Sequence of chain 1.A:
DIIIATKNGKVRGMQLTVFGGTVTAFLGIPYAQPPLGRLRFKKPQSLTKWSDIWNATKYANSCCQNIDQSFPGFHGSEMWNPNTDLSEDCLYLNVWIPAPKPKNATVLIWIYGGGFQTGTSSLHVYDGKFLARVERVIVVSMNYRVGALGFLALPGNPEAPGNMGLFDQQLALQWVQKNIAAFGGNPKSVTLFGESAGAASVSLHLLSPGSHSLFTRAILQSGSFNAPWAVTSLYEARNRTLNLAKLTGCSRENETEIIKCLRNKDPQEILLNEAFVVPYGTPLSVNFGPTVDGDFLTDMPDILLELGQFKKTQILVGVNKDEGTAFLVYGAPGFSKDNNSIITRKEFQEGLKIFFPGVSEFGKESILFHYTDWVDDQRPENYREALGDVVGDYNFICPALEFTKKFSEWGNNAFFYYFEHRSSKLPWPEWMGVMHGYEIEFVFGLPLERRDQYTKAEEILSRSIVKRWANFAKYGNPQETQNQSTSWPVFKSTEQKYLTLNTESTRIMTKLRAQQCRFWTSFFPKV

This small molecule binds to this protein.
Small molecule (SMILES): CC(=O)N[C@@H]1[C@@H](O)[C@H](O)[C@@H](CO)O[C@H]1O

Binding-site contacts:
Ligand atom C8 contacts residue ARG465 of chain 1.A at 3.6 Å.
Ligand atom C7 contacts residue GLU482 of chain 1.A at 4.0 Å.
Ligand atom C8 contacts residue GLU482 of chain 1.A at 3.6 Å.
Ligand atom C3 contacts residue ASN485 of chain 1.A at 3.8 Å.
Ligand atom C4 contacts residue ASN485 of chain 1.A at 4.2 Å.
Ligand atom O7 contacts residue GLU482 of chain 1.A at 4.2 Å.
Ligand atom O5 contacts residue ASN485 of chain 1.A at 2.5 Å (h-bond).
Ligand atom C7 contacts residue ASN485 of chain 1.A at 3.2 Å.
Ligand atom O7 contacts residue SER466 of chain 1.A at 4.4 Å.
Ligand atom O7 contacts residue ARG465 of chain 1.A at 3.8 Å.
Ligand atom C1 contacts residue ASN485 of chain 1.A at 1.4 Å.
Ligand atom C2 contacts residue ARG465 of chain 1.A at 4.4 Å.
Ligand atom C8 contacts residue ASN485 of chain 1.A at 4.5 Å.
Ligand atom N2 contacts residue ASN485 of chain 1.A at 2.9 Å (h-bond).
Ligand atom N2 contacts residue ARG465 of chain 1.A at 3.7 Å.
Ligand atom C8 contacts residue LYS469 of chain 1.A at 3.8 Å.
Ligand atom C7 contacts residue ARG465 of chain 1.A at 3.5 Å.
Ligand atom O3 contacts residue ARG465 of chain 1.A at 3.5 Å.
Ligand atom C5 contacts residue ASN485 of chain 1.A at 3.8 Å.
Ligand atom C2 contacts residue ASN485 of chain 1.A at 2.5 Å.
Ligand atom O7 contacts residue ASN485 of chain 1.A at 3.2 Å (h-bond).